Sequence of chain 2.B:
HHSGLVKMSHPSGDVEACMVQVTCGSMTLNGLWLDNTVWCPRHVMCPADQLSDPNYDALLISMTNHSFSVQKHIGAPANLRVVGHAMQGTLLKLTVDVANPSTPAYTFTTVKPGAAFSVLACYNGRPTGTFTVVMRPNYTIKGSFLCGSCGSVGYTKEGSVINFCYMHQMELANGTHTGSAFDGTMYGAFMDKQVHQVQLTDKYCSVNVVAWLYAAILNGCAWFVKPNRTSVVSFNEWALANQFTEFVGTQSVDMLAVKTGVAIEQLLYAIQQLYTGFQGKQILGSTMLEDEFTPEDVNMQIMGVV

Binding-site contacts:
Ligand atom C05 contacts residue FEY1 of chain 2.F at 0.1 Å.
Ligand atom C17 contacts residue FEY1 of chain 2.F at 0.1 Å.
Ligand atom N15 contacts residue PHE150 of chain 2.B at 3.3 Å (h-bond).
Ligand atom C19 contacts residue FEY1 of chain 2.F at 0.1 Å.
Ligand atom C13 contacts residue FEY1 of chain 2.F at 0.1 Å.
Ligand atom O18 contacts residue FEY1 of chain 2.F at 0.1 Å (h-bond).
Ligand atom N10 contacts residue FEY1 of chain 2.F at 0.1 Å (h-bond).
Ligand atom O20 contacts residue CYS155 of chain 2.B at 2.9 Å (h-bond).
Ligand atom C14 contacts residue FEY1 of chain 2.F at 0.1 Å.
Ligand atom O20 contacts residue FEY1 of chain 2.F at 1.6 Å.
Ligand atom O20 contacts residue GLY153 of chain 2.B at 3.2 Å (h-bond).
Ligand atom O18 contacts residue HIS173 of chain 2.B at 2.8 Å (h-bond).
Ligand atom C11 contacts residue CYS155 of chain 2.B at 2.7 Å (hydrophobic).
Ligand atom C06 contacts residue FEY1 of chain 2.F at 0.1 Å.
Ligand atom N10 contacts residue CYS155 of chain 2.B at 2.9 Å (h-bond).
Ligand atom C25 contacts residue FEY1 of chain 2.F at 0.6 Å.
Ligand atom C07 contacts residue FEY1 of chain 2.F at 0.1 Å.
Ligand atom C23 contacts residue GLU176 of chain 2.B at 3.3 Å.
Ligand atom O01 contacts residue GLU176 of chain 2.B at 3.1 Å (salt-bridge).
Ligand atom C08 contacts residue FEY1 of chain 2.F at 0.1 Å.
Ligand atom O21 contacts residue FEY1 of chain 2.F at 0.2 Å (h-bond).
Ligand atom C02 contacts residue FEY1 of chain 2.F at 0.1 Å.
Ligand atom C40 contacts residue FEY1 of chain 2.F at 0.4 Å.
Ligand atom C12 contacts residue FEY1 of chain 2.F at 0.1 Å.
Ligand atom C12 contacts residue CYS155 of chain 2.B at 3.2 Å (hydrophobic).
Ligand atom N10 contacts residue GLN174 of chain 2.B at 2.9 Å (h-bond).
Ligand atom C24 contacts residue FEY1 of chain 2.F at 0.7 Å.
Ligand atom N03 contacts residue FEY1 of chain 2.F at 0.1 Å (h-bond).
Ligand atom C16 contacts residue FEY1 of chain 2.F at 0.1 Å.
Ligand atom C09 contacts residue FEY1 of chain 2.F at 0.1 Å.
Ligand atom O22 contacts residue FEY1 of chain 2.F at 0.2 Å (h-bond).
Ligand atom O01 contacts residue FEY1 of chain 2.F at 0.1 Å (h-bond).
Ligand atom N15 contacts residue FEY1 of chain 2.F at 0.1 Å (h-bond).
Ligand atom C23 contacts residue FEY1 of chain 2.F at 0.3 Å.
Ligand atom O20 contacts residue SER154 of chain 2.B at 3.2 Å (h-bond).
Ligand atom O01 contacts residue MET175 of chain 2.B at 3.4 Å.
Ligand atom C11 contacts residue FEY1 of chain 2.F at 0.1 Å.
Ligand atom N03 contacts residue GLN199 of chain 2.B at 2.9 Å (h-bond).
Ligand atom C04 contacts residue FEY1 of chain 2.F at 0.1 Å.
Ligand atom C19 contacts residue CYS155 of chain 2.B at 1.8 Å (hydrophobic).

This small molecule binds to this protein.
Small molecule (SMILES): CC(C)C[C@H](NC(=O)OC1CC2(CCN(C(=O)Cc3ccccc3)CC2)C1)C(=O)N[C@@H](C[C@@H]1CCNC1=O)C(O)S(=O)(=O)O